Binding-site contacts:
Ligand atom N06 contacts residue TYR97 of chain 1.B at 3.6 Å.
Ligand atom C23 contacts residue ARG69 of chain 1.B at 3.6 Å.
Ligand atom C07 contacts residue TYR97 of chain 1.B at 3.4 Å (hydrophobic).
Ligand atom C26 contacts residue ALA60 of chain 1.B at 3.5 Å (hydrophobic).
Ligand atom C04 contacts residue ALA60 of chain 1.B at 3.4 Å (hydrophobic).
Ligand atom C27 contacts residue CYS13 of chain 1.B at 2.6 Å (hydrophobic).
Ligand atom C28 contacts residue PRO35 of chain 1.B at 3.5 Å (hydrophobic).
Ligand atom C17 contacts residue MET73 of chain 1.B at 3.5 Å (hydrophobic).
Ligand atom C25 contacts residue TYR97 of chain 1.B at 3.1 Å (hydrophobic).
Ligand atom C09 contacts residue GOL1 of chain 1.H at 3.7 Å.
Ligand atom C22 contacts residue ARG69 of chain 1.B at 3.5 Å.
Ligand atom C05 contacts residue GLN62 of chain 1.B at 3.7 Å.
Ligand atom C16 contacts residue MET73 of chain 1.B at 3.8 Å (hydrophobic).
Ligand atom C23 contacts residue TYR97 of chain 1.B at 3.6 Å (hydrophobic).
Ligand atom CL24 contacts residue MET73 of chain 1.B at 3.7 Å.
Ligand atom C17 contacts residue GLN100 of chain 1.B at 3.5 Å.
Ligand atom C27 contacts residue PRO35 of chain 1.B at 3.1 Å (hydrophobic).
Ligand atom N10 contacts residue HIS96 of chain 1.B at 3.3 Å (h-bond).
Ligand atom N10 contacts residue GOL1 of chain 1.H at 3.0 Å (h-bond).
Ligand atom C16 contacts residue ASP70 of chain 1.B at 3.7 Å.
Ligand atom N08 contacts residue TYR97 of chain 1.B at 3.6 Å.
Ligand atom C04 contacts residue GLY61 of chain 1.B at 3.2 Å.
Ligand atom C18 contacts residue ILE101 of chain 1.B at 3.7 Å (hydrophobic).
Ligand atom F20 contacts residue TYR97 of chain 1.B at 3.4 Å.
Ligand atom C25 contacts residue GLY11 of chain 1.B at 3.6 Å.
Ligand atom C04 contacts residue CYS13 of chain 1.B at 3.8 Å (hydrophobic).
Ligand atom C26 contacts residue GLY11 of chain 1.B at 3.5 Å.
Ligand atom C22 contacts residue TYR97 of chain 1.B at 3.7 Å (hydrophobic).
Ligand atom N03 contacts residue ALA60 of chain 1.B at 3.5 Å (h-bond).
Ligand atom C18 contacts residue MET73 of chain 1.B at 3.7 Å (hydrophobic).
Ligand atom N03 contacts residue CYS13 of chain 1.B at 3.6 Å (h-bond).
Ligand atom C02 contacts residue ALA60 of chain 1.B at 3.8 Å (hydrophobic).
Ligand atom C02 contacts residue CYS13 of chain 1.B at 3.0 Å (hydrophobic).
Ligand atom N08 contacts residue GLU63 of chain 1.B at 3.7 Å.
Ligand atom F20 contacts residue VAL10 of chain 1.B at 3.5 Å.
Ligand atom O01 contacts residue LYS17 of chain 1.B at 2.8 Å (salt-bridge).
Ligand atom C11 contacts residue TYR97 of chain 1.B at 3.6 Å (hydrophobic).
Ligand atom C28 contacts residue CYS13 of chain 1.B at 1.7 Å (hydrophobic).
Ligand atom O01 contacts residue CYS13 of chain 1.B at 3.6 Å.
Ligand atom C27 contacts residue GLY61 of chain 1.B at 3.6 Å.

Sequence of chain 1.B:
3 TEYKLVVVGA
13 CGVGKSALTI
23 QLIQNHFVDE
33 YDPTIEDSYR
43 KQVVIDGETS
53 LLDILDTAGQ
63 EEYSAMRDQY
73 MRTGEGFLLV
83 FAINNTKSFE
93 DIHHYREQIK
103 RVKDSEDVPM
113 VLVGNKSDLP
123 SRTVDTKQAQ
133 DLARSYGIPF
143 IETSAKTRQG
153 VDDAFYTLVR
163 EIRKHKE

A small-molecule ligand and the protein it binds are described below.
Small molecule (SMILES): CCC(=O)N1CCN(c2ncnc3cc(-c4ccccc4F)c(Cl)cc23)CC1